Binding-site contacts:
Ligand atom CAN contacts residue VAL465 of chain 1.D at 3.8 Å (hydrophobic).
Ligand atom CAM contacts residue GLY283 of chain 1.D at 3.9 Å.
Ligand atom OAE contacts residue ILE187 of chain 1.D at 3.6 Å.
Ligand atom CAX contacts residue ILE353 of chain 1.D at 4.1 Å (hydrophobic).
Ligand atom CAO contacts residue ILE353 of chain 1.D at 3.8 Å (hydrophobic).
Ligand atom CAG contacts residue GLY279 of chain 1.D at 4.1 Å.
Ligand atom OAD contacts residue ILE353 of chain 1.D at 3.6 Å.
Ligand atom OAD contacts residue HEM1 of chain 1.K at 3.2 Å.
Ligand atom CAH contacts residue GLY279 of chain 1.D at 4.0 Å.
Ligand atom CAQ contacts residue GLY283 of chain 1.D at 4.1 Å.
Ligand atom CAM contacts residue ILE188 of chain 1.D at 3.9 Å (hydrophobic).
Ligand atom CAO contacts residue ALA95 of chain 1.D at 4.0 Å (hydrophobic).
Ligand atom CAL contacts residue ALA95 of chain 1.D at 3.5 Å (hydrophobic).
Ligand atom OAF contacts residue ALA284 of chain 1.D at 3.7 Å.
Ligand atom CAB contacts residue LEU87 of chain 1.D at 3.9 Å (hydrophobic).
Ligand atom CAC contacts residue VAL464 of chain 1.D at 3.3 Å (hydrophobic).
Ligand atom CAG contacts residue GLY283 of chain 1.D at 3.8 Å.
Ligand atom OAE contacts residue ASN184 of chain 1.D at 2.9 Å (h-bond).
Ligand atom CAM contacts residue GLU287 of chain 1.D at 4.0 Å.
Ligand atom CAU contacts residue ALA284 of chain 1.D at 3.9 Å (hydrophobic).
Ligand atom CAH contacts residue ASP280 of chain 1.D at 3.5 Å.
Ligand atom CAQ contacts residue ILE187 of chain 1.D at 4.1 Å (hydrophobic).
Ligand atom CAI contacts residue ILE187 of chain 1.D at 3.9 Å (hydrophobic).
Ligand atom CAJ contacts residue PHE96 of chain 1.D at 4.0 Å (hydrophobic).
Ligand atom CAO contacts residue HEM1 of chain 1.K at 3.6 Å.
Ligand atom CAJ contacts residue ASP280 of chain 1.D at 3.5 Å.
Ligand atom CAT contacts residue GLY283 of chain 1.D at 4.0 Å.
Ligand atom CAA contacts residue THR288 of chain 1.D at 3.6 Å.
Ligand atom CAQ contacts residue ASN184 of chain 1.D at 3.9 Å.
Ligand atom CAI contacts residue ASN184 of chain 1.D at 4.0 Å.
Ligand atom CAR contacts residue GLY283 of chain 1.D at 4.0 Å.
Ligand atom CAN contacts residue THR288 of chain 1.D at 4.0 Å.
Ligand atom CAT contacts residue ALA284 of chain 1.D at 4.0 Å (hydrophobic).
Ligand atom OAF contacts residue THR288 of chain 1.D at 3.9 Å.
Ligand atom CAK contacts residue VAL465 of chain 1.D at 3.7 Å (hydrophobic).
Ligand atom CAP contacts residue HEM1 of chain 1.K at 3.9 Å.
Ligand atom CAI contacts residue ILE188 of chain 1.D at 3.6 Å (hydrophobic).
Ligand atom CAB contacts residue VAL464 of chain 1.D at 4.2 Å (hydrophobic).
Ligand atom CAA contacts residue VAL348 of chain 1.D at 3.7 Å (hydrophobic).
Ligand atom CAC contacts residue PHE96 of chain 1.D at 4.0 Å (hydrophobic).

Sequence of chain 1.D:
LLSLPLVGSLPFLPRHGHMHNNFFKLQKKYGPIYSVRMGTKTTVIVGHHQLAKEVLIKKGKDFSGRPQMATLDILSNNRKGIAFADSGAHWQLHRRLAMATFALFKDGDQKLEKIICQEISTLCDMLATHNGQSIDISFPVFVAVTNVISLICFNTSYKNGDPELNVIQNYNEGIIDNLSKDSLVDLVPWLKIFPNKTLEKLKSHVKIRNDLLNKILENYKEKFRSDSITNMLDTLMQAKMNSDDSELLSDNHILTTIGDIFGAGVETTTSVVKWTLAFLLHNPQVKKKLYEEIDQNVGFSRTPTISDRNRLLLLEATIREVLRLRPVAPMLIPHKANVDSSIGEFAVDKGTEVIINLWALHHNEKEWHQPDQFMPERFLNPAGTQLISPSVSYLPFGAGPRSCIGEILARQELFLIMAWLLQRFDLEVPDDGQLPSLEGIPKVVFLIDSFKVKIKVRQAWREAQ

A protein and the small-molecule ligand that binds it are described below.
Small molecule (SMILES): CC(=O)[C@@]1(O)CC[C@H]2[C@@H]3CCC4=CC(=O)CC[C@]4(C)[C@H]3CC[C@@]21C